The small molecule below binds the protein below.
Small molecule (SMILES): CC(=O)N[C@@H]1[C@@H](O)[C@H](O)[C@@H](CO)O[C@H]1O

Sequence of chain 1.B:
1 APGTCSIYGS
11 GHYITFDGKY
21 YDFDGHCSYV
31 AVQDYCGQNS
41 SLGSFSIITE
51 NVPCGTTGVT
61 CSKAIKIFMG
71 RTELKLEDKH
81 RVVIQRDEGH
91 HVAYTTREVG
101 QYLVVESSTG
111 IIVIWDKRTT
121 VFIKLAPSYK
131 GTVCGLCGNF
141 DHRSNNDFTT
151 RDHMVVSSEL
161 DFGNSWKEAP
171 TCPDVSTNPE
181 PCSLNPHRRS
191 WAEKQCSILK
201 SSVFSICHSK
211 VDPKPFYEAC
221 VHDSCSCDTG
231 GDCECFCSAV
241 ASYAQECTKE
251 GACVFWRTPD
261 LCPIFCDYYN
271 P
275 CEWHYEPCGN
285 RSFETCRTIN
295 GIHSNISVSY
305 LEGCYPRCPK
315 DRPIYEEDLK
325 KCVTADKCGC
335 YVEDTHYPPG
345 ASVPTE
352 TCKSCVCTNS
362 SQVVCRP

Binding-site contacts:
Ligand atom C2 contacts residue ASN39 of chain 1.B at 2.5 Å.
Ligand atom O7 contacts residue ASN39 of chain 1.B at 3.3 Å (h-bond).
Ligand atom C5 contacts residue ASN39 of chain 1.B at 3.6 Å.
Ligand atom N2 contacts residue ASN39 of chain 1.B at 3.1 Å (h-bond).
Ligand atom C5 contacts residue SER41 of chain 1.B at 3.5 Å.
Ligand atom O5 contacts residue ASN39 of chain 1.B at 2.3 Å (h-bond).
Ligand atom C1 contacts residue ASN39 of chain 1.B at 1.4 Å.
Ligand atom O5 contacts residue LEU42 of chain 1.B at 3.6 Å.
Ligand atom C5 contacts residue LEU42 of chain 1.B at 4.3 Å (hydrophobic).
Ligand atom C6 contacts residue SER41 of chain 1.B at 3.3 Å.
Ligand atom O6 contacts residue LEU42 of chain 1.B at 3.9 Å.
Ligand atom C1 contacts residue SER41 of chain 1.B at 4.5 Å.
Ligand atom C7 contacts residue ASN39 of chain 1.B at 3.4 Å.
Ligand atom C6 contacts residue LEU42 of chain 1.B at 3.8 Å (hydrophobic).
Ligand atom C4 contacts residue ASN39 of chain 1.B at 4.2 Å.
Ligand atom C3 contacts residue ASN39 of chain 1.B at 3.8 Å.
Ligand atom O5 contacts residue SER41 of chain 1.B at 3.8 Å.